Binding-site contacts:
Ligand atom C7 contacts residue ASN128 of chain 1.A at 3.3 Å.
Ligand atom C3 contacts residue ASN128 of chain 1.A at 3.7 Å.
Ligand atom O7 contacts residue ASN128 of chain 1.A at 3.4 Å (h-bond).
Ligand atom O7 contacts residue VAL104 of chain 1.A at 4.3 Å.
Ligand atom C5 contacts residue ASN128 of chain 1.A at 3.7 Å.
Ligand atom C5 contacts residue TYR145 of chain 1.A at 4.3 Å (hydrophobic).
Ligand atom N2 contacts residue ASN128 of chain 1.A at 2.8 Å (h-bond).
Ligand atom C2 contacts residue ASN128 of chain 1.A at 2.4 Å.
Ligand atom C4 contacts residue ASN128 of chain 1.A at 4.2 Å.
Ligand atom O5 contacts residue ASN128 of chain 1.A at 2.4 Å (h-bond).
Ligand atom C8 contacts residue ASN128 of chain 1.A at 4.3 Å.
Ligand atom C1 contacts residue ASN128 of chain 1.A at 1.5 Å.

Sequence of chain 1.A:
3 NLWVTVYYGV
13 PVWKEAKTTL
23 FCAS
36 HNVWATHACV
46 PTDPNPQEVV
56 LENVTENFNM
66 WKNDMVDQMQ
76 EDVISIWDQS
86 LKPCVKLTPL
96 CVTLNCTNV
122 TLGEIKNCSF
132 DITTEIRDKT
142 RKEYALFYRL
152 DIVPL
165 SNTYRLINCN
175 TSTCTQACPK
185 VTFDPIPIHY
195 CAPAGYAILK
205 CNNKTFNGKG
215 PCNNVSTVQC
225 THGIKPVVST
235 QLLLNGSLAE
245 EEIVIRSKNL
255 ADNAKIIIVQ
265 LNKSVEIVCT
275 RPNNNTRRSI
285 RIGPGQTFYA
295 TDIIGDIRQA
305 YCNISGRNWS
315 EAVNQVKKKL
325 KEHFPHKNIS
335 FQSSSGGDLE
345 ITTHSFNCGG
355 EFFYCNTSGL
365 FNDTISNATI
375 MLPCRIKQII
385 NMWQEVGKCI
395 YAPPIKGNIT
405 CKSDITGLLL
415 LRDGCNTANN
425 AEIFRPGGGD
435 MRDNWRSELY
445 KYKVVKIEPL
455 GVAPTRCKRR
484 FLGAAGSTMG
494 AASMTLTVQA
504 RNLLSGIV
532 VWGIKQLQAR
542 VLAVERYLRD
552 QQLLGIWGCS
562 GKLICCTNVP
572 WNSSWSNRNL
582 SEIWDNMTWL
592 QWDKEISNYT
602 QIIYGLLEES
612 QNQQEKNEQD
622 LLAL

A small-molecule ligand and the protein it binds are described below.
Small molecule (SMILES): CC(=O)N[C@H]1[C@H](O[C@H]2[C@H](O)[C@@H](NC(C)=O)CO[C@@H]2CO)O[C@H](CO)[C@@H](O[C@@H]2O[C@H](CO[C@H]3O[C@H](CO)[C@@H](O)[C@H](O)[C@@H]3O)[C@@H](O)[C@H](O[C@H]3O[C@H](CO)[C@@H](O)[C@H](O)[C@@H]3O)[C@@H]2O)[C@@H]1O